Binding-site contacts:
Ligand atom N contacts residue SER91 of chain 1.A at 2.9 Å (h-bond).
Ligand atom CZ contacts residue LYS132 of chain 1.A at 3.3 Å.
Ligand atom ND2 contacts residue VAL87 of chain 1.A at 2.8 Å (h-bond).
Ligand atom CE1 contacts residue GLY108 of chain 1.A at 3.3 Å.
Ligand atom OH contacts residue HIS113 of chain 1.A at 2.9 Å (h-bond).
Ligand atom O contacts residue ARG95 of chain 1.A at 2.6 Å (salt-bridge).
Ligand atom N contacts residue ASN88 of chain 1.A at 3.0 Å (h-bond).
Ligand atom OD1 contacts residue PHE135 of chain 1.A at 3.0 Å.
Ligand atom OH contacts residue ILE93 of chain 1.A at 3.2 Å.
Ligand atom CA contacts residue ILE93 of chain 1.A at 3.5 Å (hydrophobic).
Ligand atom N contacts residue ASP35 of chain 1.A at 3.5 Å (salt-bridge).
Ligand atom N contacts residue ILE93 of chain 1.A at 3.1 Å (h-bond).
Ligand atom CD2 contacts residue SER91 of chain 1.A at 3.5 Å.
Ligand atom OH contacts residue LYS132 of chain 1.A at 2.8 Å (salt-bridge).
Ligand atom CG contacts residue GLU110 of chain 1.A at 3.3 Å.
Ligand atom CZ contacts residue GLY108 of chain 1.A at 3.5 Å.
Ligand atom CB contacts residue ILE90 of chain 1.A at 2.9 Å (hydrophobic).
Ligand atom CA contacts residue ASP35 of chain 1.A at 3.5 Å.
Ligand atom CG contacts residue SER91 of chain 1.A at 3.4 Å.
Ligand atom CG contacts residue PHE135 of chain 1.A at 3.5 Å (hydrophobic).
Ligand atom CD1 contacts residue SER91 of chain 1.A at 3.4 Å.
Ligand atom C contacts residue PHE92 of chain 1.A at 3.5 Å (hydrophobic).
Ligand atom N contacts residue PHE92 of chain 1.A at 3.5 Å.
Ligand atom CD contacts residue GLU110 of chain 1.A at 3.1 Å.
Ligand atom CD contacts residue ARG33 of chain 1.A at 3.3 Å.
Ligand atom CA contacts residue SER91 of chain 1.A at 3.2 Å.
Ligand atom ND2 contacts residue ILE90 of chain 1.A at 2.9 Å (h-bond).
Ligand atom OH contacts residue VAL128 of chain 1.A at 2.6 Å (h-bond).
Ligand atom CB contacts residue SER91 of chain 1.A at 3.5 Å.
Ligand atom OH contacts residue GLU110 of chain 1.A at 3.5 Å (salt-bridge).
Ligand atom OE2 contacts residue ARG33 of chain 1.A at 3.2 Å.
Ligand atom O contacts residue ILE93 of chain 1.A at 2.9 Å (h-bond).
Ligand atom C contacts residue SER91 of chain 1.A at 3.5 Å.
Ligand atom OE1 contacts residue ARG33 of chain 1.A at 3.5 Å.
Ligand atom CG contacts residue ASP35 of chain 1.A at 3.5 Å.
Ligand atom CG contacts residue ILE90 of chain 1.A at 3.3 Å (hydrophobic).
Ligand atom O contacts residue PHE92 of chain 1.A at 3.4 Å.
Ligand atom OH contacts residue GLY108 of chain 1.A at 2.8 Å (h-bond).
Ligand atom OH contacts residue GLY109 of chain 1.A at 3.4 Å.
Ligand atom CB contacts residue PHE135 of chain 1.A at 3.5 Å (hydrophobic).

Sequence of chain 1.A:
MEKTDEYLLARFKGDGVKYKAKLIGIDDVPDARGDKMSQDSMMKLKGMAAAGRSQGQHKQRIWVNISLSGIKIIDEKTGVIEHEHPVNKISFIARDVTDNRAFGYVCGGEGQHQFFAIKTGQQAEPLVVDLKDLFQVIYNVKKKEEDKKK

The small molecule below binds the protein below.
Small molecule (SMILES): C[C@@H](O)[C@H](NC(=O)[C@@H]1CCCN1C(=O)[C@H](CC(N)=O)NC(=O)[C@H](CCC(=O)O)NC(=O)[C@H](Cc1ccc(O)cc1)NC(=O)CNC(=O)[C@@H](N)CC(N)=O)C(=O)N[C@@H](Cc1ccc(O)cc1)C(=O)N[C@@H](CCCCN)C(=O)O